Sequence of chain 1.A:
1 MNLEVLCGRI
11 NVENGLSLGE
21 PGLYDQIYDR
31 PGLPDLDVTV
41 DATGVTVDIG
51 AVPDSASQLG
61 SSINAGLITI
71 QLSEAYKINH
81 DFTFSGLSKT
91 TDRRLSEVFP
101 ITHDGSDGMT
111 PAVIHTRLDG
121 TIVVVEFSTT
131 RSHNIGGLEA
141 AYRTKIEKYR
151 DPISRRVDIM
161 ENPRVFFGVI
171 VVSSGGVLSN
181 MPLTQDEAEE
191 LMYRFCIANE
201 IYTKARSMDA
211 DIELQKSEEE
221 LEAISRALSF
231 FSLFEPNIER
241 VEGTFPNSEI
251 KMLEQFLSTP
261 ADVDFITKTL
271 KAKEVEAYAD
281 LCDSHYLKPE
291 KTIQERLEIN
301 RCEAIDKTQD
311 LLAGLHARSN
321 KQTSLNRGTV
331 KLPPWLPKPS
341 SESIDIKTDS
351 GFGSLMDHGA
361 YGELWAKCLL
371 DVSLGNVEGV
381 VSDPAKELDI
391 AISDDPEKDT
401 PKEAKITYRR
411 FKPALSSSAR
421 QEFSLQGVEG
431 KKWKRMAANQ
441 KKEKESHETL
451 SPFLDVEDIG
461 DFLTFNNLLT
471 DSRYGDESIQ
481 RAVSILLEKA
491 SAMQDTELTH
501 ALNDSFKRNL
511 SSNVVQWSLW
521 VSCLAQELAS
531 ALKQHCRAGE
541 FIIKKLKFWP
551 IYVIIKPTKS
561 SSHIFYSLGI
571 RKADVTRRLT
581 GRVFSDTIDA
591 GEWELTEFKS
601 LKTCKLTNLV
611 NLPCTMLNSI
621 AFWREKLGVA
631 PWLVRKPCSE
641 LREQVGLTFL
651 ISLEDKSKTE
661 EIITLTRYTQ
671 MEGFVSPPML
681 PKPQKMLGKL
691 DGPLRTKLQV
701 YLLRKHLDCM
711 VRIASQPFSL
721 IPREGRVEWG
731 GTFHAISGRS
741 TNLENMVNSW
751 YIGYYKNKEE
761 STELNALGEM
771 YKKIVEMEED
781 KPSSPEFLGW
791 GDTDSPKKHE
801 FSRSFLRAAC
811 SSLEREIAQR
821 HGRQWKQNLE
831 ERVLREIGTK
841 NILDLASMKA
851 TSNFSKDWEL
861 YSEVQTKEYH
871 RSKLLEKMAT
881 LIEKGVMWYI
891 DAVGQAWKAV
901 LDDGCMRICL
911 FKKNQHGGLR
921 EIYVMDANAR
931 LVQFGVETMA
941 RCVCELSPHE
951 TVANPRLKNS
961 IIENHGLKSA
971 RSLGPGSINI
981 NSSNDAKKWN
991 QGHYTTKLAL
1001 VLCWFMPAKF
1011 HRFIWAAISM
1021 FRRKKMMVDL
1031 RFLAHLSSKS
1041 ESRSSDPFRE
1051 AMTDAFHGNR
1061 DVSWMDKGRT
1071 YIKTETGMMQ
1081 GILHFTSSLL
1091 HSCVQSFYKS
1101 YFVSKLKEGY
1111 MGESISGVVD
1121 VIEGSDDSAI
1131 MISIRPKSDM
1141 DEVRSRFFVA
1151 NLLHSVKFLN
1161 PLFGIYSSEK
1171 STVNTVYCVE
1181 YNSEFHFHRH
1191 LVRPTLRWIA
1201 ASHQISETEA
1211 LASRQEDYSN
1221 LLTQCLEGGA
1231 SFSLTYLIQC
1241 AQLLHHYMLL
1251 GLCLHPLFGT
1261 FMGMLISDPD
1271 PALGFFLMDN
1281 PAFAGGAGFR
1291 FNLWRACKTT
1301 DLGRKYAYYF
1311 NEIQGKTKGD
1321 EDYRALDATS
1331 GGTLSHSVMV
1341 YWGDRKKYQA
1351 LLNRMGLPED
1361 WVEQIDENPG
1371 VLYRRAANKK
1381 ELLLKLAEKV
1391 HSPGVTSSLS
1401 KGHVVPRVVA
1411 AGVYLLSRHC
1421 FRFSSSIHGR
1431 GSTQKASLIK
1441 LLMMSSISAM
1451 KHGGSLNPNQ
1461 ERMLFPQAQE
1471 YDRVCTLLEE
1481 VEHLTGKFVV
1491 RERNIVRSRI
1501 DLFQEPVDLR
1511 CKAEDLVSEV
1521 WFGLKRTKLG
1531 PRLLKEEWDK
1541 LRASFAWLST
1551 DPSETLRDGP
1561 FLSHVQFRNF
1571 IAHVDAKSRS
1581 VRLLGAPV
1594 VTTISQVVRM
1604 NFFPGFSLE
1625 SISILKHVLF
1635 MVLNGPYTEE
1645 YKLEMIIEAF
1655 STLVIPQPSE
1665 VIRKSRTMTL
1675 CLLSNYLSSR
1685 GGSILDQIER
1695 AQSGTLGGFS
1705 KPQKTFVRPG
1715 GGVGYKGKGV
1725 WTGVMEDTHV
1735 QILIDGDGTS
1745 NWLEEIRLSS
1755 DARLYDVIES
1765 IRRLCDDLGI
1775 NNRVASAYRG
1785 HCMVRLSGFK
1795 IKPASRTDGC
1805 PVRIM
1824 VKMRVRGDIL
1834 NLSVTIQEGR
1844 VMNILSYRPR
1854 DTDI

Binding-site contacts:
Ligand atom OP2 contacts residue LYS148 of chain 1.A at 2.7 Å (salt-bridge).
Ligand atom OP1 contacts residue ARG1532 of chain 1.A at 2.7 Å (salt-bridge).
Ligand atom OP1 contacts residue ARG131 of chain 1.A at 2.6 Å (salt-bridge).
Ligand atom P contacts residue LYS148 of chain 1.A at 3.4 Å.
Ligand atom N3 contacts residue ARG131 of chain 1.A at 3.1 Å (salt-bridge).
Ligand atom O3' contacts residue SER132 of chain 1.A at 3.4 Å (h-bond).
Ligand atom N7 contacts residue ARG131 of chain 1.A at 3.4 Å.
Ligand atom OP1 contacts residue GLU126 of chain 1.A at 3.1 Å (salt-bridge).
Ligand atom O5' contacts residue THR110 of chain 1.A at 3.0 Å (h-bond).
Ligand atom C8 contacts residue ARG131 of chain 1.A at 3.5 Å.
Ligand atom OP2 contacts residue LYS145 of chain 1.A at 3.6 Å (salt-bridge).
Ligand atom N1 contacts residue HIS133 of chain 1.A at 3.4 Å.
Ligand atom C4' contacts residue SER132 of chain 1.A at 3.2 Å.
Ligand atom OP1 contacts residue LYS148 of chain 1.A at 3.4 Å (salt-bridge).
Ligand atom O3' contacts residue THR110 of chain 1.A at 3.5 Å (h-bond).
Ligand atom OP1 contacts residue THR110 of chain 1.A at 3.0 Å (h-bond).
Ligand atom C5' contacts residue THR130 of chain 1.A at 3.4 Å.
Ligand atom N3 contacts residue TYR76 of chain 1.A at 3.5 Å.
Ligand atom OP1 contacts residue PRO1531 of chain 1.A at 3.3 Å.
Ligand atom O2' contacts residue THR110 of chain 1.A at 3.1 Å (h-bond).
Ligand atom OP1 contacts residue TYR149 of chain 1.A at 2.3 Å (h-bond).
Ligand atom C1' contacts residue SER132 of chain 1.A at 3.6 Å.
Ligand atom C2 contacts residue TYR76 of chain 1.A at 3.1 Å (hydrophobic).
Ligand atom O6 contacts residue LYS1528 of chain 1.A at 3.5 Å (salt-bridge).
Ligand atom O4' contacts residue SER132 of chain 1.A at 3.0 Å (h-bond).
Ligand atom P contacts residue MG1 of chain 1.H at 3.3 Å.
Ligand atom P contacts residue TYR149 of chain 1.A at 3.6 Å.
Ligand atom OP1 contacts residue THR129 of chain 1.A at 2.6 Å (h-bond).
Ligand atom OP2 contacts residue ARG131 of chain 1.A at 3.1 Å (salt-bridge).
Ligand atom OP1 contacts residue MG1 of chain 1.H at 2.0 Å.
Ligand atom N6 contacts residue ASN828 of chain 1.A at 3.4 Å.
Ligand atom O2 contacts residue TYR76 of chain 1.A at 2.3 Å (h-bond).
Ligand atom O4' contacts residue ARG131 of chain 1.A at 3.4 Å.
Ligand atom O4' contacts residue LYS77 of chain 1.A at 3.2 Å.
Ligand atom N3 contacts residue TYR76 of chain 1.A at 3.2 Å (h-bond).
Ligand atom C4' contacts residue GLY108 of chain 1.A at 3.3 Å.
Ligand atom C4 contacts residue ARG131 of chain 1.A at 3.2 Å.
Ligand atom C2 contacts residue ARG131 of chain 1.A at 3.4 Å.
Ligand atom O3' contacts residue MET109 of chain 1.A at 3.6 Å.
Ligand atom C2 contacts residue HIS133 of chain 1.A at 3.5 Å.

A small-molecule ligand and the protein it binds are described below.
Small molecule (SMILES): Nc1ccn([C@@H]2O[C@H](CO[P](=O)(O)O[C@H]3[C@@H](O)[C@H](n4cnc5c(N)ncnc54)O[C@@H]3CO[P](=O)(O)O[C@H]3[C@@H](O)[C@H](n4ccc(N)nc4=O)O[C@@H]3CO[P](=O)(O)O[C@H]3[C@@H](O)[C@H](n4cnc5c(N)ncnc54)O[C@@H]3COP(=O)=O)[C@@H](O[P](=O)(O)OC[C@H]3O[C@@H](n4cnc5c(N)ncnc54)[C@H](O)[C@@H]3O[P](=O)(O)OC[C@H]3O[C@@H](n4cnc5c(=O)nc(N)[nH]c54)[C@H](O)[C@@H]3O[P](=O)(O)OC[C@H]3O[C@@H](n4cnc5c(N)ncnc54)[C@H](O)[C@@H]3O)[C@H]2O)c(=O)n1